A protein and the small-molecule ligand that binds it are described below.
Small molecule (SMILES): O=P(O)(O)O[C@@H]1[C@H](O)[C@H](O)[C@@H](OP(=O)(O)O)[C@H](OP(=O)(O)O)[C@H]1O

Binding-site contacts:
Ligand atom C5 contacts residue LYS569 of chain 1.A at 4.0 Å.
Ligand atom P5 contacts residue LYS569 of chain 1.A at 4.2 Å.
Ligand atom O51 contacts residue ARG511 of chain 1.A at 4.4 Å.
Ligand atom O5 contacts residue LYS569 of chain 1.A at 3.3 Å.
Ligand atom P5 contacts residue TYR567 of chain 1.A at 3.5 Å.
Ligand atom O52 contacts residue ARG269 of chain 1.A at 3.9 Å.
Ligand atom O6 contacts residue LYS569 of chain 1.A at 4.2 Å.
Ligand atom O11 contacts residue ARG568 of chain 1.A at 4.1 Å.
Ligand atom O51 contacts residue LYS569 of chain 1.A at 4.2 Å.
Ligand atom O42 contacts residue GLY268 of chain 1.A at 3.7 Å.
Ligand atom C6 contacts residue LYS569 of chain 1.A at 3.7 Å.
Ligand atom O5 contacts residue TYR567 of chain 1.A at 4.1 Å.
Ligand atom C5 contacts residue ARG269 of chain 1.A at 4.4 Å.
Ligand atom O53 contacts residue TYR567 of chain 1.A at 3.2 Å.
Ligand atom O51 contacts residue TYR567 of chain 1.A at 2.8 Å (h-bond).
Ligand atom O41 contacts residue LYS569 of chain 1.A at 4.3 Å.
Ligand atom O41 contacts residue ARG265 of chain 1.A at 2.7 Å (salt-bridge).
Ligand atom O43 contacts residue GLY268 of chain 1.A at 4.5 Å.
Ligand atom O43 contacts residue ALA275 of chain 1.A at 4.4 Å.
Ligand atom O51 contacts residue LYS508 of chain 1.A at 4.1 Å.
Ligand atom O43 contacts residue ARG265 of chain 1.A at 2.8 Å (salt-bridge).
Ligand atom O3 contacts residue GLY268 of chain 1.A at 4.0 Å.
Ligand atom O42 contacts residue ARG265 of chain 1.A at 3.8 Å.
Ligand atom C4 contacts residue LYS569 of chain 1.A at 4.4 Å.
Ligand atom O43 contacts residue THR267 of chain 1.A at 4.2 Å.
Ligand atom O53 contacts residue LYS569 of chain 1.A at 4.5 Å.
Ligand atom P4 contacts residue ARG265 of chain 1.A at 3.3 Å.
Ligand atom O6 contacts residue TYR567 of chain 1.A at 4.2 Å.
Ligand atom O13 contacts residue ARG568 of chain 1.A at 4.3 Å.

Sequence of chain 1.A:
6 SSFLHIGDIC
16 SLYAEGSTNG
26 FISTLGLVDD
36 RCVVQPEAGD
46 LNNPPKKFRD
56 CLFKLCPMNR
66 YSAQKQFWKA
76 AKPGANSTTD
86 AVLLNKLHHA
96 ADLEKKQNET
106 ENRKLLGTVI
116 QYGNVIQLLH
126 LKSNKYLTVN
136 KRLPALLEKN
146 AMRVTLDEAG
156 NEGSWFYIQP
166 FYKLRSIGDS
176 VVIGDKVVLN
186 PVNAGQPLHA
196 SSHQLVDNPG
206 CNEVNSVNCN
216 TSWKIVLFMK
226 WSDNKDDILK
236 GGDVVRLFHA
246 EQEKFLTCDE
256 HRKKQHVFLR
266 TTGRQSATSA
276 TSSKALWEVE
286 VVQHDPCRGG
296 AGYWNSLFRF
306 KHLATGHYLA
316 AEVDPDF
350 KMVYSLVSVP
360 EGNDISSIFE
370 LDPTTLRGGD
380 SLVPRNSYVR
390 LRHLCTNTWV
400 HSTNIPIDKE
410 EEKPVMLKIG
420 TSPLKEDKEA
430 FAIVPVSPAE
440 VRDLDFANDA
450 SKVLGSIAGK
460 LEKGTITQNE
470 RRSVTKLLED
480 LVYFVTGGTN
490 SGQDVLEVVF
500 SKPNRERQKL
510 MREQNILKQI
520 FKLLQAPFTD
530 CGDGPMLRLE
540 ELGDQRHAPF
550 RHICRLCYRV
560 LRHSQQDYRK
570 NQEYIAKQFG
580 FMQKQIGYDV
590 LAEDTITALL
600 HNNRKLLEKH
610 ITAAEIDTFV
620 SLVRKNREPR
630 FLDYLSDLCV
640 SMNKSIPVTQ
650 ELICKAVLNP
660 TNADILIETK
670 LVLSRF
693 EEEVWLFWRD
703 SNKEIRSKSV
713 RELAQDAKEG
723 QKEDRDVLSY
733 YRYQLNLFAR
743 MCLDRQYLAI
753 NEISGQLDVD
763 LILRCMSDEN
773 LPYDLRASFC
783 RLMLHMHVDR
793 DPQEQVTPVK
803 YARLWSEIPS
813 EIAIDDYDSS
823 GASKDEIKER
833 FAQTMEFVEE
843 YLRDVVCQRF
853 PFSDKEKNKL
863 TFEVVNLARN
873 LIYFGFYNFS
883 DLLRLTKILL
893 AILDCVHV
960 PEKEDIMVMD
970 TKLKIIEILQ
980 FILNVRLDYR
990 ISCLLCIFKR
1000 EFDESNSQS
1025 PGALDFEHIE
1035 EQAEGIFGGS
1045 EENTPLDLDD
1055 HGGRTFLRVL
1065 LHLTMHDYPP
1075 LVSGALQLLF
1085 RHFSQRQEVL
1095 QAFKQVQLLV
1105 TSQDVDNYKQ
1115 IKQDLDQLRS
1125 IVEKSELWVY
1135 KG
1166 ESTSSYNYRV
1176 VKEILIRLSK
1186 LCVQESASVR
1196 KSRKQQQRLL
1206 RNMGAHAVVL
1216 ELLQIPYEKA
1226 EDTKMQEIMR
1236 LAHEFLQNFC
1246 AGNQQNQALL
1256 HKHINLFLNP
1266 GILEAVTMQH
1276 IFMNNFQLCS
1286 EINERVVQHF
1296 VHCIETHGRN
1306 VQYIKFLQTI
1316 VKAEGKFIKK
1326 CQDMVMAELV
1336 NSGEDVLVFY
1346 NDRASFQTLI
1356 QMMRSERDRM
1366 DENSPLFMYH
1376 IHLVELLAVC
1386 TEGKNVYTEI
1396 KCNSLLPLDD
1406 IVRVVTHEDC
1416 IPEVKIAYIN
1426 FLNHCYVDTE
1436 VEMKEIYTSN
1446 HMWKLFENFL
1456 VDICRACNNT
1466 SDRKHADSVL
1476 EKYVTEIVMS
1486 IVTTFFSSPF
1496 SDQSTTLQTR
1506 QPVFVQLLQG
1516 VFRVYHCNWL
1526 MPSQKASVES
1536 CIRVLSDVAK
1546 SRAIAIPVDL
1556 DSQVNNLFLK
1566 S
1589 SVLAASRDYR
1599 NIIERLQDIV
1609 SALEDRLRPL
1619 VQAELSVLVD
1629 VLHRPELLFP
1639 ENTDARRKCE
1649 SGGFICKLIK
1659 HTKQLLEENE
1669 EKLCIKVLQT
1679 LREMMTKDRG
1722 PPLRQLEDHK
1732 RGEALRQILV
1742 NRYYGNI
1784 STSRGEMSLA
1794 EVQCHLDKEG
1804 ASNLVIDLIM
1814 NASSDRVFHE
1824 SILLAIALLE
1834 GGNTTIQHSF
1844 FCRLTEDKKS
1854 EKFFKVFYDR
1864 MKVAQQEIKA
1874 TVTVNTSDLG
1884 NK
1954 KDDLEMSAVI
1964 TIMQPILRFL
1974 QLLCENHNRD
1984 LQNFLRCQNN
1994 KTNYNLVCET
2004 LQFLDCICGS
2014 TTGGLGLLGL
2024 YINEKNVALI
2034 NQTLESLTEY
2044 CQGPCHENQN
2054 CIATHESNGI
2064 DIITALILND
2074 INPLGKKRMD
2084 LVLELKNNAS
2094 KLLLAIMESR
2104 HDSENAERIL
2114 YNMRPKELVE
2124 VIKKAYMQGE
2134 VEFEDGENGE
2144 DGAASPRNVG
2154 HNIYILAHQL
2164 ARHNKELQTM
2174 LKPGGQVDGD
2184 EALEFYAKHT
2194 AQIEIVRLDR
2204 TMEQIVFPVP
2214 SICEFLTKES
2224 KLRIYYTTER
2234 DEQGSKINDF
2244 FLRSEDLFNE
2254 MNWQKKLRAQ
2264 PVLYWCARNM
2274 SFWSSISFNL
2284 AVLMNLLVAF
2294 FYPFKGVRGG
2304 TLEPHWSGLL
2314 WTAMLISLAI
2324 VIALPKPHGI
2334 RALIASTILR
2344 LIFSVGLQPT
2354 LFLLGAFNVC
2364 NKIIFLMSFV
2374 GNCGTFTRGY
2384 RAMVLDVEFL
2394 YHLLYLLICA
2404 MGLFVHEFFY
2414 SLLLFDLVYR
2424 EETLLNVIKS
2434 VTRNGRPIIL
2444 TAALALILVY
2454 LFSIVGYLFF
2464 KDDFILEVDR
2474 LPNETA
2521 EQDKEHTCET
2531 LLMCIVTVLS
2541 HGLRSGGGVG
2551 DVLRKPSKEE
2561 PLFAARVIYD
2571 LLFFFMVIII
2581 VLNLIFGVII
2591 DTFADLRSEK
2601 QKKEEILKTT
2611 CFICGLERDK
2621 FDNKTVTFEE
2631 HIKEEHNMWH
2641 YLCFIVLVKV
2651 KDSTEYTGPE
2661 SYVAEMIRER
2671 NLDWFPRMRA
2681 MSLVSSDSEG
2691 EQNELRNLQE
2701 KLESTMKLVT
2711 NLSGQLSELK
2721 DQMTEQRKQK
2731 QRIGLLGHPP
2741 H